Sequence of chain 1.B:
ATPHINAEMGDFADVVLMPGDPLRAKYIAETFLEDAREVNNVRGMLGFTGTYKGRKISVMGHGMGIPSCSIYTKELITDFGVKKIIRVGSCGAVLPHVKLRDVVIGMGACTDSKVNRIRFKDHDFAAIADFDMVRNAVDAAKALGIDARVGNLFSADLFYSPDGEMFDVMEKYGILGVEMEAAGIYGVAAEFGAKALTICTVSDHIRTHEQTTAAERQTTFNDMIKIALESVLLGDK

Binding-site contacts:
Ligand atom C4 contacts residue VAL179 of chain 2.C at 3.4 Å (hydrophobic).
Ligand atom N8 contacts residue SER91 of chain 2.C at 3.4 Å (h-bond).
Ligand atom O6 contacts residue ILE207 of chain 2.C at 3.2 Å.
Ligand atom C6 contacts residue GLY93 of chain 2.C at 3.6 Å.
Ligand atom O2' contacts residue MET181 of chain 2.C at 2.7 Å (h-bond).
Ligand atom O3' contacts residue GLU182 of chain 2.C at 3.0 Å (salt-bridge).
Ligand atom C2' contacts residue GLU182 of chain 2.C at 3.5 Å.
Ligand atom O2' contacts residue GLU180 of chain 2.C at 3.2 Å.
Ligand atom N7 contacts residue SER204 of chain 2.C at 3.6 Å.
Ligand atom C6 contacts residue VAL179 of chain 2.C at 3.4 Å (hydrophobic).
Ligand atom C5 contacts residue ASP205 of chain 2.C at 3.6 Å.
Ligand atom O4' contacts residue SER91 of chain 2.C at 3.4 Å (h-bond).
Ligand atom N7 contacts residue ASP205 of chain 2.C at 2.8 Å (salt-bridge).
Ligand atom N7 contacts residue GLY93 of chain 2.C at 3.5 Å (h-bond).
Ligand atom O2' contacts residue PO41 of chain 2.H at 3.2 Å (h-bond).
Ligand atom O6 contacts residue GLY93 of chain 2.C at 3.2 Å.
Ligand atom N7 contacts residue CYS92 of chain 2.C at 3.3 Å.
Ligand atom N3 contacts residue GLU180 of chain 2.C at 3.6 Å.
Ligand atom C5 contacts residue GLY93 of chain 2.C at 3.6 Å.
Ligand atom C2 contacts residue VAL179 of chain 2.C at 3.5 Å (hydrophobic).
Ligand atom O2' contacts residue ARG88 of chain 2.C at 3.2 Å (salt-bridge).
Ligand atom C5' contacts residue MET65 of chain 2.C at 3.6 Å (hydrophobic).
Ligand atom C2 contacts residue PHE160 of chain 2.C at 3.6 Å (hydrophobic).
Ligand atom O5' contacts residue PHE160 of chain 2.C at 3.4 Å.
Ligand atom C5' contacts residue HIS5 of chain 1.B at 3.4 Å.
Ligand atom C9 contacts residue SER91 of chain 2.C at 3.5 Å.
Ligand atom C5 contacts residue VAL179 of chain 2.C at 3.4 Å (hydrophobic).
Ligand atom C4' contacts residue PO41 of chain 2.H at 3.5 Å.
Ligand atom C1' contacts residue SER91 of chain 2.C at 3.3 Å.
Ligand atom C1' contacts residue PO41 of chain 2.H at 3.4 Å.
Ligand atom O5' contacts residue HIS5 of chain 1.B at 2.7 Å (h-bond).
Ligand atom C2' contacts residue MET181 of chain 2.C at 3.4 Å (hydrophobic).
Ligand atom O4' contacts residue PO41 of chain 2.H at 3.5 Å (h-bond).
Ligand atom N3 contacts residue MET181 of chain 2.C at 3.5 Å.
Ligand atom N3 contacts residue VAL179 of chain 2.C at 3.5 Å (h-bond).
Ligand atom O6 contacts residue ASP205 of chain 2.C at 3.1 Å (salt-bridge).
Ligand atom O2' contacts residue GLU182 of chain 2.C at 2.4 Å (salt-bridge).
Ligand atom N8 contacts residue CYS92 of chain 2.C at 3.4 Å.
Ligand atom O3' contacts residue PO41 of chain 2.H at 2.8 Å (h-bond).
Ligand atom N1 contacts residue VAL179 of chain 2.C at 3.5 Å (h-bond).

Sequence of chain 2.C:
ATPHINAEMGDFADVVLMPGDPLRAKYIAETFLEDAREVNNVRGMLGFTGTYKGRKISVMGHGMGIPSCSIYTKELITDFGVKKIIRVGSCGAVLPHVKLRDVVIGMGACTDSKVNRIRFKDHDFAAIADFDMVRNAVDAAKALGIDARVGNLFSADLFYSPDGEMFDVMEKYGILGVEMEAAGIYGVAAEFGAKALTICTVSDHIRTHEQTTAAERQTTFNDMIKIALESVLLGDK

A protein and the small-molecule ligand that binds it are described below.
Small molecule (SMILES): O=c1[nH]cnc2c([C@@H]3O[C@H](CO)[C@@H](O)[C@H]3O)n[nH]c12